Binding-site contacts:
Ligand atom CBB contacts residue PRO41 of chain 1.A at 4.0 Å (hydrophobic).
Ligand atom CAI contacts residue TRP40 of chain 1.A at 3.6 Å (hydrophobic).
Ligand atom SAR contacts residue PRO41 of chain 1.A at 3.4 Å (h-bond).
Ligand atom CAM contacts residue ASN99 of chain 1.A at 3.4 Å.
Ligand atom NAO contacts residue ASN99 of chain 1.A at 3.7 Å.
Ligand atom CAI contacts residue MET108 of chain 1.A at 3.6 Å (hydrophobic).
Ligand atom CAA contacts residue VAL46 of chain 1.A at 3.7 Å (hydrophobic).
Ligand atom CAA contacts residue PHE42 of chain 1.A at 3.7 Å (hydrophobic).
Ligand atom CAM contacts residue LEU53 of chain 1.A at 3.8 Å (hydrophobic).
Ligand atom CAW contacts residue ILE105 of chain 1.A at 3.8 Å (hydrophobic).
Ligand atom OAG contacts residue ASN99 of chain 1.A at 3.8 Å.
Ligand atom NBD contacts residue ILE105 of chain 1.A at 3.7 Å.
Ligand atom CAX contacts residue LEU51 of chain 1.A at 3.6 Å (hydrophobic).
Ligand atom SAR contacts residue LEU51 of chain 1.A at 3.7 Å.
Ligand atom CLAH contacts residue MET108 of chain 1.A at 3.8 Å.
Ligand atom CAK contacts residue TRP40 of chain 1.A at 3.9 Å (hydrophobic).
Ligand atom CAU contacts residue MET108 of chain 1.A at 3.8 Å (hydrophobic).
Ligand atom CAZ contacts residue ILE105 of chain 1.A at 3.8 Å (hydrophobic).
Ligand atom OAQ contacts residue LEU53 of chain 1.A at 4.0 Å.
Ligand atom NAP contacts residue ILE105 of chain 1.A at 3.9 Å.
Ligand atom CAL contacts residue ILE105 of chain 1.A at 3.9 Å (hydrophobic).
Ligand atom NAP contacts residue ASN99 of chain 1.A at 3.1 Å (h-bond).
Ligand atom CAV contacts residue VAL46 of chain 1.A at 3.9 Å (hydrophobic).
Ligand atom CLAH contacts residue ASP104 of chain 1.A at 3.7 Å.
Ligand atom CAT contacts residue ILE105 of chain 1.A at 3.9 Å (hydrophobic).
Ligand atom CAK contacts residue PRO41 of chain 1.A at 3.7 Å (hydrophobic).
Ligand atom CAC contacts residue LEU51 of chain 1.A at 4.0 Å (hydrophobic).
Ligand atom CAK contacts residue ILE105 of chain 1.A at 3.6 Å (hydrophobic).
Ligand atom CAE contacts residue LEU53 of chain 1.A at 3.8 Å (hydrophobic).
Ligand atom CAB contacts residue LEU51 of chain 1.A at 4.0 Å (hydrophobic).
Ligand atom CAC contacts residue TRP40 of chain 1.A at 3.7 Å (hydrophobic).
Ligand atom CAV contacts residue ILE105 of chain 1.A at 3.7 Å (hydrophobic).
Ligand atom CAI contacts residue PRO41 of chain 1.A at 4.0 Å (hydrophobic).
Ligand atom CAJ contacts residue ASP104 of chain 1.A at 4.0 Å.
Ligand atom CAY contacts residue LEU51 of chain 1.A at 3.9 Å (hydrophobic).
Ligand atom CAA contacts residue PRO41 of chain 1.A at 3.7 Å (hydrophobic).
Ligand atom CAX contacts residue PRO41 of chain 1.A at 3.9 Å (hydrophobic).
Ligand atom NAN contacts residue ILE105 of chain 1.A at 3.8 Å.
Ligand atom CAF contacts residue LEU51 of chain 1.A at 3.9 Å (hydrophobic).
Ligand atom NAO contacts residue ILE105 of chain 1.A at 3.8 Å.

Sequence of chain 1.A:
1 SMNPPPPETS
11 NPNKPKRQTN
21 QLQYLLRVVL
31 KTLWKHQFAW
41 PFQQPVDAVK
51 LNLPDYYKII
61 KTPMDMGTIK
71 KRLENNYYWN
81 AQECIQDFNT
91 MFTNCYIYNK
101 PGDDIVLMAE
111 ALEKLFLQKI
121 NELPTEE

The protein below binds the small molecule below.
Small molecule (SMILES): Cc1sc2c(c1C)C(c1ccc(Cl)cc1)=N[C@@H](CC(=O)OC(C)(C)C)c1[nH]nc(C)[n+]1-2